This small molecule binds to this protein.
Small molecule (SMILES): C=CC1=C(C)/C(=C/c2[nH]c(/C=C3\N=C(/C=C4\NC(=O)C(C)=C4C=C)C(C)=C3CCC(=O)O)c(CCC(=O)O)c2C)NC1=O

Binding-site contacts:
Ligand atom ND contacts residue HIS247 of chain 1.E at 3.4 Å (h-bond).
Ligand atom CMC contacts residue ARG453 of chain 1.E at 3.4 Å.
Ligand atom CAC contacts residue SER193 of chain 1.E at 3.5 Å.
Ligand atom NB contacts residue TYR250 of chain 1.E at 3.1 Å (h-bond).
Ligand atom C4B contacts residue TYR250 of chain 1.E at 2.9 Å (hydrophobic).
Ligand atom CAC contacts residue CYS12 of chain 1.E at 3.0 Å (hydrophobic).
Ligand atom CHB contacts residue ASP194 of chain 1.E at 3.5 Å.
Ligand atom CMA contacts residue TYR163 of chain 1.E at 3.2 Å (hydrophobic).
Ligand atom C4B contacts residue TYR190 of chain 1.E at 3.4 Å (hydrophobic).
Ligand atom O1D contacts residue ARG209 of chain 1.E at 2.9 Å (salt-bridge).
Ligand atom CBA contacts residue TYR203 of chain 1.E at 3.0 Å (hydrophobic).
Ligand atom NA contacts residue ASP194 of chain 1.E at 2.9 Å (salt-bridge).
Ligand atom CGA contacts residue SER275 of chain 1.E at 3.1 Å.
Ligand atom CHD contacts residue PRO196 of chain 1.E at 3.4 Å (hydrophobic).
Ligand atom C3B contacts residue TYR250 of chain 1.E at 3.1 Å (hydrophobic).
Ligand atom C1A contacts residue HIS247 of chain 1.E at 3.1 Å.
Ligand atom CBB contacts residue PRO456 of chain 1.E at 3.5 Å (hydrophobic).
Ligand atom CBC contacts residue CYS12 of chain 1.E at 1.7 Å (hydrophobic).
Ligand atom NA contacts residue HIS247 of chain 1.E at 3.4 Å.
Ligand atom OB contacts residue GLN188 of chain 1.E at 3.5 Å (h-bond).
Ligand atom C2B contacts residue TYR250 of chain 1.E at 3.4 Å (hydrophobic).
Ligand atom CHA contacts residue HIS247 of chain 1.E at 3.0 Å.
Ligand atom O2A contacts residue SER275 of chain 1.E at 2.6 Å (h-bond).
Ligand atom NB contacts residue TYR190 of chain 1.E at 3.3 Å.
Ligand atom NB contacts residue ASP194 of chain 1.E at 2.7 Å (salt-bridge).
Ligand atom CAA contacts residue TYR203 of chain 1.E at 3.1 Å (hydrophobic).
Ligand atom O2A contacts residue TYR163 of chain 1.E at 3.0 Å.
Ligand atom OB contacts residue TYR250 of chain 1.E at 3.3 Å (h-bond).
Ligand atom ND contacts residue ASP194 of chain 1.E at 2.7 Å (salt-bridge).
Ligand atom OB contacts residue SER459 of chain 1.E at 3.3 Å.
Ligand atom C1D contacts residue PRO196 of chain 1.E at 3.5 Å (hydrophobic).
Ligand atom C1B contacts residue ASP194 of chain 1.E at 3.4 Å.
Ligand atom O1A contacts residue SER275 of chain 1.E at 3.4 Å (h-bond).
Ligand atom C1B contacts residue TYR250 of chain 1.E at 3.4 Å (hydrophobic).
Ligand atom OB contacts residue TYR190 of chain 1.E at 3.4 Å.
Ligand atom O2D contacts residue ARG209 of chain 1.E at 3.5 Å (salt-bridge).
Ligand atom C4D contacts residue HIS247 of chain 1.E at 3.1 Å.
Ligand atom CGD contacts residue ARG209 of chain 1.E at 3.5 Å.
Ligand atom OC contacts residue TYR250 of chain 1.E at 2.7 Å.
Ligand atom O1A contacts residue HIS277 of chain 1.E at 3.2 Å (h-bond).

Sequence of chain 1.E:
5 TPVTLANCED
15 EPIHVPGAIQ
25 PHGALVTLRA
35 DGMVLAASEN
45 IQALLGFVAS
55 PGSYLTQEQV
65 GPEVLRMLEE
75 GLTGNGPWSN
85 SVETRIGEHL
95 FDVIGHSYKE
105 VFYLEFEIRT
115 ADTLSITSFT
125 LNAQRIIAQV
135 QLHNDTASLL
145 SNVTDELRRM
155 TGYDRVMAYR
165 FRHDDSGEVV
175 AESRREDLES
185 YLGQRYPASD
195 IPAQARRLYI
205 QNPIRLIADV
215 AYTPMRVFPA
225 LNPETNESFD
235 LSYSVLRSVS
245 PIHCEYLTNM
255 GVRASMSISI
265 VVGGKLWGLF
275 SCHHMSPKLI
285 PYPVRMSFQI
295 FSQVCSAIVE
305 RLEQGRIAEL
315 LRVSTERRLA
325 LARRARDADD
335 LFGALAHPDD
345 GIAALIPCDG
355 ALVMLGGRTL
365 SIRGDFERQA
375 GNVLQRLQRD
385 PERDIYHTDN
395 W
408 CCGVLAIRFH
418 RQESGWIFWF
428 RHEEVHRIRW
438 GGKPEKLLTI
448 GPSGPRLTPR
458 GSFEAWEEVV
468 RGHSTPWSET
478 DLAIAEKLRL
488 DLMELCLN